The protein below binds the small molecule below.
Small molecule (SMILES): CC(=O)N[C@@H]1[C@@H](O)[C@H](O)[C@@H](CO)O[C@H]1O

Binding-site contacts:
Ligand atom C5 contacts residue ASN63 of chain 2.A at 3.6 Å.
Ligand atom O5 contacts residue TYR94 of chain 2.A at 3.2 Å (h-bond).
Ligand atom C7 contacts residue ASN63 of chain 2.A at 3.5 Å.
Ligand atom O5 contacts residue ASN63 of chain 2.A at 2.3 Å (h-bond).
Ligand atom C1 contacts residue TYR94 of chain 2.A at 4.1 Å (hydrophobic).
Ligand atom C4 contacts residue ASN63 of chain 2.A at 4.2 Å.
Ligand atom C3 contacts residue ASN63 of chain 2.A at 3.9 Å.
Ligand atom C1 contacts residue ASN63 of chain 2.A at 1.4 Å.
Ligand atom O7 contacts residue ASN63 of chain 2.A at 3.5 Å (h-bond).
Ligand atom C5 contacts residue TYR94 of chain 2.A at 4.1 Å (hydrophobic).
Ligand atom C2 contacts residue ASN63 of chain 2.A at 2.6 Å.
Ligand atom C8 contacts residue GLU62 of chain 2.A at 3.4 Å.
Ligand atom N2 contacts residue ASN63 of chain 2.A at 3.0 Å (h-bond).
Ligand atom C6 contacts residue TYR94 of chain 2.A at 3.9 Å (hydrophobic).
Ligand atom O6 contacts residue TYR94 of chain 2.A at 3.2 Å (h-bond).

Sequence of chain 2.A:
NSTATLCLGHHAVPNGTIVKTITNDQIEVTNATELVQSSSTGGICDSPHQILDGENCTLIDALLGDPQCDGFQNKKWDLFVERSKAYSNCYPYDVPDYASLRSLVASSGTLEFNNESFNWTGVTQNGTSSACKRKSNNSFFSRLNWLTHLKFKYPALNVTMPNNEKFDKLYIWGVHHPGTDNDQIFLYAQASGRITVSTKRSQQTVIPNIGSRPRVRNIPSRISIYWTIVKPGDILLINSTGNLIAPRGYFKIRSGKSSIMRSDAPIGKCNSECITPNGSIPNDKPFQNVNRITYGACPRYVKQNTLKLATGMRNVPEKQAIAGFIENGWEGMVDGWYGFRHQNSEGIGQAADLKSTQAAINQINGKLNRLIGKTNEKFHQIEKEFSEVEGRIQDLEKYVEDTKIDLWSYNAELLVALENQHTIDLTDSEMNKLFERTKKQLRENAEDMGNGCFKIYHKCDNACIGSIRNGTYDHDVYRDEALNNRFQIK